Binding-site contacts:
Ligand atom O3' contacts residue THR688 of chain 1.A at 4.0 Å.
Ligand atom N3 contacts residue LEU526 of chain 1.A at 3.9 Å.
Ligand atom N1 contacts residue ASP478 of chain 1.A at 3.5 Å (salt-bridge).
Ligand atom O2A contacts residue LYS524 of chain 1.A at 3.0 Å (salt-bridge).
Ligand atom O1B contacts residue THR525 of chain 1.A at 3.4 Å (h-bond).
Ligand atom O2G contacts residue ARG635 of chain 1.B at 3.5 Å.
Ligand atom C8 contacts residue GLY684 of chain 1.A at 3.8 Å.
Ligand atom O4' contacts residue GLY684 of chain 1.A at 3.9 Å.
Ligand atom C8 contacts residue GLY521 of chain 1.A at 3.5 Å.
Ligand atom S1G contacts residue ARG635 of chain 1.B at 3.8 Å.
Ligand atom O3G contacts residue ASN624 of chain 1.A at 3.9 Å.
Ligand atom C6 contacts residue ILE656 of chain 1.A at 3.8 Å (hydrophobic).
Ligand atom O2G contacts residue MG1 of chain 1.J at 3.1 Å.
Ligand atom O4' contacts residue ALA685 of chain 1.A at 3.7 Å.
Ligand atom C2 contacts residue ASP478 of chain 1.A at 3.2 Å.
Ligand atom S1G contacts residue GLY521 of chain 1.A at 3.9 Å.
Ligand atom C4 contacts residue LEU526 of chain 1.A at 3.9 Å (hydrophobic).
Ligand atom N6 contacts residue ILE656 of chain 1.A at 3.8 Å.
Ligand atom S1G contacts residue ARG766 of chain 1.B at 2.8 Å (salt-bridge).
Ligand atom PG contacts residue ARG766 of chain 1.B at 3.3 Å.
Ligand atom N1 contacts residue GLY480 of chain 1.A at 3.1 Å (h-bond).
Ligand atom PB contacts residue MG1 of chain 1.J at 3.7 Å.
Ligand atom C2' contacts residue LEU526 of chain 1.A at 3.7 Å (hydrophobic).
Ligand atom O2B contacts residue GLY523 of chain 1.A at 3.4 Å (h-bond).
Ligand atom O2A contacts residue THR525 of chain 1.A at 3.3 Å (h-bond).
Ligand atom O3G contacts residue ARG766 of chain 1.B at 2.6 Å (salt-bridge).
Ligand atom O3B contacts residue GLY521 of chain 1.A at 3.2 Å (h-bond).
Ligand atom N1 contacts residue ILE479 of chain 1.A at 3.5 Å.
Ligand atom O2A contacts residue GLY523 of chain 1.A at 3.2 Å.
Ligand atom C6 contacts residue GLY480 of chain 1.A at 3.7 Å.
Ligand atom N7 contacts residue CYS522 of chain 1.A at 3.4 Å (h-bond).
Ligand atom O1B contacts residue MG1 of chain 1.J at 2.3 Å.
Ligand atom O1A contacts residue THR525 of chain 1.A at 3.5 Å (h-bond).
Ligand atom N6 contacts residue GLY480 of chain 1.A at 2.8 Å (h-bond).
Ligand atom O1A contacts residue MG1 of chain 1.J at 3.1 Å.
Ligand atom C8 contacts residue GLY523 of chain 1.A at 3.6 Å.
Ligand atom O2B contacts residue LYS524 of chain 1.A at 3.3 Å (salt-bridge).
Ligand atom O2B contacts residue CYS522 of chain 1.A at 3.8 Å.
Ligand atom N6 contacts residue ILE479 of chain 1.A at 3.5 Å.
Ligand atom N7 contacts residue GLY523 of chain 1.A at 3.4 Å.

A protein and the small-molecule ligand that binds it are described below.
Small molecule (SMILES): Nc1ncnc2c1ncn2[C@@H]1O[C@H](COP(=O)(O)OP(=O)(O)OP(O)(O)=S)[C@@H](O)[C@H]1O

Sequence of chain 1.B:
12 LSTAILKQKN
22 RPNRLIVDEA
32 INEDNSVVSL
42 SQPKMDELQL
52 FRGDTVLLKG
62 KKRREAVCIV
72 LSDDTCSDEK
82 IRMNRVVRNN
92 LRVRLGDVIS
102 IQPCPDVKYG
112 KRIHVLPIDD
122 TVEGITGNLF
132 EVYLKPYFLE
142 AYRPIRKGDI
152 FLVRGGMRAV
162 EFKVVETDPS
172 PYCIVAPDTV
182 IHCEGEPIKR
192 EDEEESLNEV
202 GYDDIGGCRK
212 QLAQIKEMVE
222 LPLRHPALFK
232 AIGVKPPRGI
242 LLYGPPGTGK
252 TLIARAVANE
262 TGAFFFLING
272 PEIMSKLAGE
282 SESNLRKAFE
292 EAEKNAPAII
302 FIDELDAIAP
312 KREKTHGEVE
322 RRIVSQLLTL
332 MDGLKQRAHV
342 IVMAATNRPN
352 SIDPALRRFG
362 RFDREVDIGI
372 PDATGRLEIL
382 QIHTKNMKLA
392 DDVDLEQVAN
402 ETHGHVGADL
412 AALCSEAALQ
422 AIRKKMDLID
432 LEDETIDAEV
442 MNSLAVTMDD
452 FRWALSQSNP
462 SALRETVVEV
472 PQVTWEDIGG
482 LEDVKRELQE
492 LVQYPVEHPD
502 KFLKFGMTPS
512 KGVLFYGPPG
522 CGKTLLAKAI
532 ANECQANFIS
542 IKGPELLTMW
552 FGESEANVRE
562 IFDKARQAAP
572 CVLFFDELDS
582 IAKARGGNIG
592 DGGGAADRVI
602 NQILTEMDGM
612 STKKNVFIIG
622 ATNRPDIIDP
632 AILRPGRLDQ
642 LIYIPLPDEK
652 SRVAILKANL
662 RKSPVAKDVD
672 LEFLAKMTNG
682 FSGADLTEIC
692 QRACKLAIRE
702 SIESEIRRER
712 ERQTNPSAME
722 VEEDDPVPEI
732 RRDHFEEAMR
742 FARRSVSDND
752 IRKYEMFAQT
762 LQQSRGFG

Sequence of chain 1.A:
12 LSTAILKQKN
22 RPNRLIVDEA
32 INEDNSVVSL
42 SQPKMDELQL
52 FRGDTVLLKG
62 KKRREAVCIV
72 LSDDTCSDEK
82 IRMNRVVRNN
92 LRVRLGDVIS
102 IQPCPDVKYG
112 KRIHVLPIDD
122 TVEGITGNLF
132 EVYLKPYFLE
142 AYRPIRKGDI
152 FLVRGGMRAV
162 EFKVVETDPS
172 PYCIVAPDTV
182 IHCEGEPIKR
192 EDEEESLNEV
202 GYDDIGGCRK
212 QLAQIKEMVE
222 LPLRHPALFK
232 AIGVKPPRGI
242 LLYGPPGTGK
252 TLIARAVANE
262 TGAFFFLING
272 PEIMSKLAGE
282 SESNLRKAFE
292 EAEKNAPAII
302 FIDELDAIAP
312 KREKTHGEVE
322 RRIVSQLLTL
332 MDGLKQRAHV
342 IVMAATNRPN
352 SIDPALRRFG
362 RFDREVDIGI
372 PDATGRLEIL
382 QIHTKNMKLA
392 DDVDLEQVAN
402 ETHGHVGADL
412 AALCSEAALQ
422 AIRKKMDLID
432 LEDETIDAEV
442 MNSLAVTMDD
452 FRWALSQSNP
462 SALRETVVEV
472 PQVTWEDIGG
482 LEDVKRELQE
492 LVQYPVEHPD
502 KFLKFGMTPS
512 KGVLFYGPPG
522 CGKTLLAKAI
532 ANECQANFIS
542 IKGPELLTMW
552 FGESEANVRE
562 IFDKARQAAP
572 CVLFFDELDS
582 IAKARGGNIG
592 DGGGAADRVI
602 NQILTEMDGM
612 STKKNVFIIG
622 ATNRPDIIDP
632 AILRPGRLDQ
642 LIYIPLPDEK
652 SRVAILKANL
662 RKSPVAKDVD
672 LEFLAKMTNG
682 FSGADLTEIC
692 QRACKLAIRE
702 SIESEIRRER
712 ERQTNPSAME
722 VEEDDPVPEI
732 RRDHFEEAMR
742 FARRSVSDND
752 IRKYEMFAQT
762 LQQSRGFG